A small-molecule ligand and the protein it binds are described below.
Small molecule (SMILES): CC(=O)N[C@@H]1[C@@H](O)[C@H](O)[C@@H](CO)O[C@H]1O

Sequence of chain 1.B:
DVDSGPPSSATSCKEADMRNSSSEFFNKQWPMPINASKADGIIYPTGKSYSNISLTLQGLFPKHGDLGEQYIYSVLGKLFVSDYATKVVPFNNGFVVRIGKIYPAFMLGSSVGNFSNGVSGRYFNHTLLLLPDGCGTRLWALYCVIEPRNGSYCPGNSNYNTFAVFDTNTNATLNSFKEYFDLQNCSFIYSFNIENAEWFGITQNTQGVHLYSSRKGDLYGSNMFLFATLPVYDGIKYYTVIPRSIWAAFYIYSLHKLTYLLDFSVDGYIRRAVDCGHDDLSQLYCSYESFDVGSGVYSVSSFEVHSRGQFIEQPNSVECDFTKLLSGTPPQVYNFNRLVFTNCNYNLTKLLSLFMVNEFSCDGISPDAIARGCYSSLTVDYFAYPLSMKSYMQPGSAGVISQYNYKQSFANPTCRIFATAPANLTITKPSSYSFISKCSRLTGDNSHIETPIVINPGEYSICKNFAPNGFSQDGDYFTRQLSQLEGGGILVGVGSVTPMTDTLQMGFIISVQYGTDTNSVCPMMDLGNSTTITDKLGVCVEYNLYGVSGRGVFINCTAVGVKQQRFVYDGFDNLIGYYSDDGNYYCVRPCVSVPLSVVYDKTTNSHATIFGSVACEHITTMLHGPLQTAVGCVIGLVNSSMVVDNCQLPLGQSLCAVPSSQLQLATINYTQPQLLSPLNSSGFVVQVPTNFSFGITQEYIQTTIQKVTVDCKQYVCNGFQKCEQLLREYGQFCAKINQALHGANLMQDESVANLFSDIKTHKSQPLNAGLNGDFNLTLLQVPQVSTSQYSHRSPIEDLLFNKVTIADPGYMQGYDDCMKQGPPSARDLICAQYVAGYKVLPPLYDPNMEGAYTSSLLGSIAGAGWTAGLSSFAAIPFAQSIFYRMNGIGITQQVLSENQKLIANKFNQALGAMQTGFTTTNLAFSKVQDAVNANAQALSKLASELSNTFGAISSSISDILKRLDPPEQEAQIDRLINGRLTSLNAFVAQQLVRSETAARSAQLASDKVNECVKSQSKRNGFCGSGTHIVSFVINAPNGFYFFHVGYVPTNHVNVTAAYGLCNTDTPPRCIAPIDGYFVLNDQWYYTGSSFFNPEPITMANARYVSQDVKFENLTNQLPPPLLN

Binding-site contacts:
Ligand atom O7 contacts residue ASN724 of chain 1.B at 3.9 Å.
Ligand atom C2 contacts residue ASN724 of chain 1.B at 2.5 Å.
Ligand atom C1 contacts residue ASN724 of chain 1.B at 1.4 Å.
Ligand atom C7 contacts residue ASN724 of chain 1.B at 3.6 Å.
Ligand atom C3 contacts residue ASN724 of chain 1.B at 3.8 Å.
Ligand atom O5 contacts residue ASN724 of chain 1.B at 2.4 Å (h-bond).
Ligand atom C8 contacts residue LEU755 of chain 1.B at 4.3 Å (hydrophobic).
Ligand atom C5 contacts residue ASN724 of chain 1.B at 3.7 Å.
Ligand atom C7 contacts residue GLN713 of chain 1.B at 4.4 Å.
Ligand atom N2 contacts residue ASN724 of chain 1.B at 2.9 Å (h-bond).
Ligand atom O7 contacts residue LEU712 of chain 1.B at 3.6 Å.
Ligand atom O7 contacts residue GLN713 of chain 1.B at 4.5 Å.
Ligand atom C7 contacts residue LEU712 of chain 1.B at 3.9 Å (hydrophobic).
Ligand atom C8 contacts residue LEU712 of chain 1.B at 3.8 Å (hydrophobic).
Ligand atom C8 contacts residue ASN724 of chain 1.B at 4.5 Å.
Ligand atom C8 contacts residue GLN713 of chain 1.B at 3.5 Å.
Ligand atom C4 contacts residue ASN724 of chain 1.B at 4.2 Å.